Binding-site contacts:
Ligand atom C15 contacts residue VAL236 of chain 1.B at 3.5 Å (hydrophobic).
Ligand atom C11 contacts residue TYR200 of chain 1.B at 3.6 Å (hydrophobic).
Ligand atom O21 contacts residue GLU198 of chain 1.B at 2.7 Å (salt-bridge).
Ligand atom C7 contacts residue LEU253 of chain 1.B at 3.6 Å (hydrophobic).
Ligand atom C19 contacts residue ASN165 of chain 1.B at 3.2 Å.
Ligand atom C10 contacts residue LEU253 of chain 1.B at 3.6 Å (hydrophobic).
Ligand atom C8 contacts residue ILE368 of chain 1.B at 3.5 Å (hydrophobic).
Ligand atom C16 contacts residue LEU240 of chain 1.B at 3.4 Å (hydrophobic).
Ligand atom O21 contacts residue LEU253 of chain 1.B at 3.1 Å.
Ligand atom C24 contacts residue ALA314 of chain 1.B at 3.7 Å (hydrophobic).
Ligand atom C14 contacts residue LEU250 of chain 1.B at 3.6 Å (hydrophobic).
Ligand atom C13 contacts residue GLU198 of chain 1.B at 3.4 Å.
Ligand atom C25 contacts residue LEU246 of chain 1.B at 3.6 Å (hydrophobic).
Ligand atom C11 contacts residue LEU253 of chain 1.B at 3.3 Å (hydrophobic).
Ligand atom N9 contacts residue VAL236 of chain 1.B at 2.8 Å (h-bond).
Ligand atom N12 contacts residue LEU253 of chain 1.B at 3.3 Å.
Ligand atom C19 contacts residue LEU250 of chain 1.B at 3.7 Å (hydrophobic).
Ligand atom C11 contacts residue GLU198 of chain 1.B at 3.6 Å.
Ligand atom C7 contacts residue ILE368 of chain 1.B at 3.7 Å (hydrophobic).
Ligand atom O20 contacts residue SER239 of chain 1.B at 2.7 Å (h-bond).
Ligand atom C24 contacts residue THR315 of chain 1.B at 3.4 Å.
Ligand atom O20 contacts residue VAL236 of chain 1.B at 3.1 Å (h-bond).
Ligand atom C17 contacts residue GLN134 of chain 1.B at 3.7 Å.
Ligand atom N9 contacts residue TYR200 of chain 1.B at 3.6 Å.
Ligand atom C17 contacts residue TYR50 of chain 1.B at 3.4 Å (hydrophobic).
Ligand atom C6 contacts residue ALA314 of chain 1.B at 3.5 Å (hydrophobic).
Ligand atom C1 contacts residue ALA314 of chain 1.B at 3.7 Å (hydrophobic).
Ligand atom C17 contacts residue THR237 of chain 1.B at 3.3 Å.
Ligand atom C16 contacts residue THR237 of chain 1.B at 3.5 Å.
Ligand atom C10 contacts residue TYR200 of chain 1.B at 3.0 Å (hydrophobic).
Ligand atom C14 contacts residue TYR200 of chain 1.B at 3.7 Å (hydrophobic).
Ligand atom C2 contacts residue LEU253 of chain 1.B at 3.5 Å (hydrophobic).
Ligand atom C13 contacts residue TYR200 of chain 1.B at 2.8 Å (hydrophobic).
Ligand atom C2 contacts residue ALA314 of chain 1.B at 3.3 Å (hydrophobic).
Ligand atom N3 contacts residue ALA314 of chain 1.B at 3.6 Å.
Ligand atom C23 contacts residue LEU246 of chain 1.B at 3.6 Å (hydrophobic).
Ligand atom C8 contacts residue SER239 of chain 1.B at 3.2 Å.
Ligand atom C8 contacts residue VAL236 of chain 1.B at 3.4 Å (hydrophobic).
Ligand atom C15 contacts residue LEU250 of chain 1.B at 3.6 Å (hydrophobic).
Ligand atom N3 contacts residue LEU253 of chain 1.B at 3.5 Å.

Sequence of chain 1.B:
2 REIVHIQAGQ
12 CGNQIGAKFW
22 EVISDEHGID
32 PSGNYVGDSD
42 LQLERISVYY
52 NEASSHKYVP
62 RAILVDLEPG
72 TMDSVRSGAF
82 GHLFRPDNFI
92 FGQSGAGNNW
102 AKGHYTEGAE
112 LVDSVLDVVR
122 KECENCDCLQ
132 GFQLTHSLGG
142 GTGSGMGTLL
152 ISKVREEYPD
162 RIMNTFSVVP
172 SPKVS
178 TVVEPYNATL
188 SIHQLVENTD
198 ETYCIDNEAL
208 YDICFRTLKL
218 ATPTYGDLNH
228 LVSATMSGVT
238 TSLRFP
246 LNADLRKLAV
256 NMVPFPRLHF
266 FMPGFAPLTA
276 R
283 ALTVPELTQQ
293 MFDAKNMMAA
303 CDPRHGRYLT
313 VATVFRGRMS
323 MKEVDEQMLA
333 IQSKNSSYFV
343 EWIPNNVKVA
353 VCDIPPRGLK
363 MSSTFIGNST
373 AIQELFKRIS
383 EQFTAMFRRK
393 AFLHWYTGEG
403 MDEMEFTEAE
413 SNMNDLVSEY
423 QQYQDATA

The small molecule below binds the protein below.
Small molecule (SMILES): CC(C)(C)c1[nH]cnc1/C=c1\[nH]c(=O)/c(=C/c2ccccc2)[nH]c1=O